Binding-site contacts:
Ligand atom C1 contacts residue SER35 of chain 1.B at 4.2 Å.
Ligand atom C1 contacts residue GLY116 of chain 1.A at 3.9 Å.
Ligand atom O1 contacts residue SER35 of chain 1.B at 3.9 Å.
Ligand atom O1 contacts residue THR91 of chain 1.B at 3.7 Å.
Ligand atom O3 contacts residue TYR114 of chain 1.A at 3.8 Å.
Ligand atom C3 contacts residue TYR114 of chain 1.A at 4.1 Å (hydrophobic).
Ligand atom O3 contacts residue ASP99 of chain 1.A at 3.6 Å.
Ligand atom O1 contacts residue GLY90 of chain 1.B at 4.0 Å.
Ligand atom O1 contacts residue VAL99 of chain 1.B at 4.1 Å.
Ligand atom C3 contacts residue ASP99 of chain 1.A at 3.0 Å.
Ligand atom O1 contacts residue TRP92 of chain 1.B at 4.3 Å.
Ligand atom C2 contacts residue ASP99 of chain 1.A at 4.4 Å.

Sequence of chain 1.A:
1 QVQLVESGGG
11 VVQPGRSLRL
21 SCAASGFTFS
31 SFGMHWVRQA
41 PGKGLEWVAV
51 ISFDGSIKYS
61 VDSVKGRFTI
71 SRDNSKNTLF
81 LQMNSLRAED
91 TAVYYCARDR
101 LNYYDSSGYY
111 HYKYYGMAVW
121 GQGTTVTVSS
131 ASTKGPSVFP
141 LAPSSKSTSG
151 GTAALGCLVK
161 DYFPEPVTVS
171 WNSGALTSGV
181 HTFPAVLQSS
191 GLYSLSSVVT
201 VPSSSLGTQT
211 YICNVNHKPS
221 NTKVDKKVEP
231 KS

A small-molecule ligand and the protein it binds are described below.
Small molecule (SMILES): OCCCO

Sequence of chain 1.B:
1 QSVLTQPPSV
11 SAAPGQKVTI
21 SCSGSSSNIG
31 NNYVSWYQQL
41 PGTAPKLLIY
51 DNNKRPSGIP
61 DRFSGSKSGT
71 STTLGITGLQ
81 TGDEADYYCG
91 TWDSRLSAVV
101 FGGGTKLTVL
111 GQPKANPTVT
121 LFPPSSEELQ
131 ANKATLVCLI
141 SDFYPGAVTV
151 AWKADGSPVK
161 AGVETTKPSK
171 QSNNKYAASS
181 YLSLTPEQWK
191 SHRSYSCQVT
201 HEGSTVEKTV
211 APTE